Sequence of chain 1.C:
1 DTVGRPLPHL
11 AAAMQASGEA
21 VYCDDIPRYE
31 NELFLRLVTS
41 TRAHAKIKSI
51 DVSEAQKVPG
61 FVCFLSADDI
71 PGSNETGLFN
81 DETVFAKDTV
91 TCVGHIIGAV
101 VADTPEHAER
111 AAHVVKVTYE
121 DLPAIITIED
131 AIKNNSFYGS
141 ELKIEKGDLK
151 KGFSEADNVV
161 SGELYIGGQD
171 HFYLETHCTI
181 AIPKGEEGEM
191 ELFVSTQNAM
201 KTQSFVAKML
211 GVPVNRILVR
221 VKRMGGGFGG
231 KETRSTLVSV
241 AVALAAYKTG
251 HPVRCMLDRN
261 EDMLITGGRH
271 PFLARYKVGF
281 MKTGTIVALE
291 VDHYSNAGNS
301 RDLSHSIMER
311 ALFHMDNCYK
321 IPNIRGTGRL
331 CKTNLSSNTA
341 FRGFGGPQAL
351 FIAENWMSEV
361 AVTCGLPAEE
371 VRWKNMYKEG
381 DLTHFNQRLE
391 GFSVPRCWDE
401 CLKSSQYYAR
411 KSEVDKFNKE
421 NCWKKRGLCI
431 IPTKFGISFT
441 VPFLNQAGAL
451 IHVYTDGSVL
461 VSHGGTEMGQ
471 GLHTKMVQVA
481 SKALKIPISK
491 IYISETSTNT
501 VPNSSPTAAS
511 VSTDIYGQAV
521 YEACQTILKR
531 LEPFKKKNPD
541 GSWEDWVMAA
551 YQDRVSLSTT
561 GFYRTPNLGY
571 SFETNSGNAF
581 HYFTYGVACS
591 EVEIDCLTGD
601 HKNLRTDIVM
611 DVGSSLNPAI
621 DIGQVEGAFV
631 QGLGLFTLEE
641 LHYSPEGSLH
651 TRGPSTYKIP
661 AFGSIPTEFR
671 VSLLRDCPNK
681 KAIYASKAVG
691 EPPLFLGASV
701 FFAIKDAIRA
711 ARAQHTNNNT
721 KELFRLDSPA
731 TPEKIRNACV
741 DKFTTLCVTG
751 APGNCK

A small-molecule ligand and the protein it binds are described below.
Small molecule (SMILES): Nc1nc2[nH]cnc2c(=O)[nH]1

Binding-site contacts:
Ligand atom O6 contacts residue PHE439 of chain 1.C at 3.6 Å.
Ligand atom C4 contacts residue GLU232 of chain 1.C at 3.6 Å.
Ligand atom N9 contacts residue LEU303 of chain 1.C at 3.6 Å.
Ligand atom N7 contacts residue VAL441 of chain 1.C at 3.8 Å.
Ligand atom C5 contacts residue THR440 of chain 1.C at 3.8 Å.
Ligand atom C6 contacts residue THR440 of chain 1.C at 4.0 Å.
Ligand atom O6 contacts residue THR440 of chain 1.C at 3.2 Å (h-bond).
Ligand atom N7 contacts residue THR440 of chain 1.C at 3.0 Å (h-bond).
Ligand atom C4 contacts residue PHE344 of chain 1.C at 3.4 Å (hydrophobic).
Ligand atom N1 contacts residue ALA509 of chain 1.C at 3.7 Å.
Ligand atom N7 contacts residue SER306 of chain 1.C at 3.9 Å.
Ligand atom C2 contacts residue GLU232 of chain 1.C at 3.6 Å.
Ligand atom N1 contacts residue PHE344 of chain 1.C at 3.5 Å.
Ligand atom N9 contacts residue PHE344 of chain 1.C at 4.0 Å.
Ligand atom C8 contacts residue SER306 of chain 1.C at 3.8 Å.
Ligand atom C8 contacts residue THR440 of chain 1.C at 3.9 Å.
Ligand atom O6 contacts residue PHE344 of chain 1.C at 3.7 Å.
Ligand atom O6 contacts residue ARG310 of chain 1.C at 3.1 Å (salt-bridge).
Ligand atom N1 contacts residue PHE439 of chain 1.C at 4.1 Å.
Ligand atom N3 contacts residue PHE439 of chain 1.C at 3.9 Å.
Ligand atom N9 contacts residue LEU444 of chain 1.C at 3.5 Å.
Ligand atom N3 contacts residue PHE344 of chain 1.C at 3.3 Å.
Ligand atom N7 contacts residue PHE439 of chain 1.C at 4.1 Å.
Ligand atom C6 contacts residue PHE439 of chain 1.C at 3.9 Å (hydrophobic).
Ligand atom N3 contacts residue GLU232 of chain 1.C at 2.7 Å (salt-bridge).
Ligand atom N2 contacts residue MOS1 of chain 1.K at 2.7 Å (h-bond).
Ligand atom C2 contacts residue MOS1 of chain 1.K at 3.9 Å.
Ligand atom N9 contacts residue GLU232 of chain 1.C at 3.9 Å.
Ligand atom C5 contacts residue PHE439 of chain 1.C at 3.6 Å (hydrophobic).
Ligand atom C8 contacts residue VAL441 of chain 1.C at 3.6 Å (hydrophobic).
Ligand atom O6 contacts residue SER438 of chain 1.C at 4.0 Å.
Ligand atom N2 contacts residue ALA509 of chain 1.C at 3.7 Å.
Ligand atom C8 contacts residue LEU444 of chain 1.C at 3.5 Å (hydrophobic).
Ligand atom C5 contacts residue PHE344 of chain 1.C at 3.5 Å (hydrophobic).
Ligand atom C6 contacts residue PHE344 of chain 1.C at 3.3 Å (hydrophobic).
Ligand atom N2 contacts residue PHE344 of chain 1.C at 3.4 Å.
Ligand atom N2 contacts residue ALA508 of chain 1.C at 3.4 Å.
Ligand atom C4 contacts residue PHE439 of chain 1.C at 3.6 Å (hydrophobic).
Ligand atom C2 contacts residue PHE344 of chain 1.C at 3.2 Å (hydrophobic).
Ligand atom N2 contacts residue GLU232 of chain 1.C at 2.8 Å (salt-bridge).